Sequence of chain 1.A:
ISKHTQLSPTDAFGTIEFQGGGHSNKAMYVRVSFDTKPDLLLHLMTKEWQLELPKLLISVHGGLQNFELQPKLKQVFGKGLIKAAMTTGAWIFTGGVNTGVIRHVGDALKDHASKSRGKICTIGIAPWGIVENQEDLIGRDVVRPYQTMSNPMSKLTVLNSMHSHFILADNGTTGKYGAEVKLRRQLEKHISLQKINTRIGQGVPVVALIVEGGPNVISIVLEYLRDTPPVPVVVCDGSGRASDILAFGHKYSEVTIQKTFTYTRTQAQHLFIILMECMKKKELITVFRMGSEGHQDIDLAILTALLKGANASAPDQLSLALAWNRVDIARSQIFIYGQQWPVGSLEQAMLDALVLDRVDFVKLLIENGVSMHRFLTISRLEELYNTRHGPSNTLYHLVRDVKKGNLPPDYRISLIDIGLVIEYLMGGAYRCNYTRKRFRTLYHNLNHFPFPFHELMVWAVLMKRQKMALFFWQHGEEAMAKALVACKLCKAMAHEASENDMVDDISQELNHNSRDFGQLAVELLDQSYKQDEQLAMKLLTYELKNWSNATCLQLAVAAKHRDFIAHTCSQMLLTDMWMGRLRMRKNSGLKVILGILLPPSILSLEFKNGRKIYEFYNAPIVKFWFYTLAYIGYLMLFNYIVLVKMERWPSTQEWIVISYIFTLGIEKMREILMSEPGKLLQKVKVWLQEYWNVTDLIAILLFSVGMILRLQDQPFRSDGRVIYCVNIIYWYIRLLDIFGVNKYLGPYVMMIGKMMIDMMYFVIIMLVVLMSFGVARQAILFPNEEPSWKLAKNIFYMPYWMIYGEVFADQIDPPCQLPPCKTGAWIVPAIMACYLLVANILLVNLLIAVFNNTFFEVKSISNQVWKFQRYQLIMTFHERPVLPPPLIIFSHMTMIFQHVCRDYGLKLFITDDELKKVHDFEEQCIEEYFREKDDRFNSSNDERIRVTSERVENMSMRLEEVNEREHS

Binding-site contacts:
Ligand atom C3B contacts residue TRP875 of chain 1.A at 4.4 Å (hydrophobic).
Ligand atom C3B contacts residue ILE988 of chain 1.A at 4.2 Å (hydrophobic).
Ligand atom C2B contacts residue VAL991 of chain 1.A at 4.2 Å (hydrophobic).
Ligand atom C2B contacts residue ILE988 of chain 1.A at 3.9 Å (hydrophobic).
Ligand atom C8B contacts residue PHE989 of chain 1.A at 4.2 Å (hydrophobic).
Ligand atom O3C contacts residue VAL991 of chain 1.A at 3.8 Å.
Ligand atom C5A contacts residue TRP875 of chain 1.A at 4.4 Å (hydrophobic).
Ligand atom O1A contacts residue ASN992 of chain 1.A at 4.0 Å.
Ligand atom C5B contacts residue PHE989 of chain 1.A at 4.2 Å (hydrophobic).
Ligand atom O1B contacts residue ASN992 of chain 1.A at 4.1 Å.
Ligand atom C4A contacts residue TRP875 of chain 1.A at 4.0 Å (hydrophobic).
Ligand atom C6B contacts residue ILE882 of chain 1.A at 3.9 Å (hydrophobic).
Ligand atom C3B contacts residue PHE989 of chain 1.A at 4.4 Å (hydrophobic).
Ligand atom C2C contacts residue TRP875 of chain 1.A at 3.6 Å (hydrophobic).
Ligand atom C5A contacts residue LEU774 of chain 1.A at 4.0 Å (hydrophobic).
Ligand atom C7B contacts residue ILE882 of chain 1.A at 4.4 Å (hydrophobic).
Ligand atom C6B contacts residue PHE989 of chain 1.A at 3.7 Å (hydrophobic).
Ligand atom O43 contacts residue LYS993 of chain 1.A at 3.2 Å.
Ligand atom C3C contacts residue ASN992 of chain 1.A at 3.8 Å.
Ligand atom C7B contacts residue PHE989 of chain 1.A at 3.7 Å (hydrophobic).
Ligand atom O3C contacts residue TRP875 of chain 1.A at 4.1 Å.
Ligand atom C4B contacts residue PHE989 of chain 1.A at 3.6 Å (hydrophobic).
Ligand atom C1B contacts residue VAL991 of chain 1.A at 4.3 Å (hydrophobic).
Ligand atom O1 contacts residue SER772 of chain 1.A at 3.9 Å.
Ligand atom C3C contacts residue TRP875 of chain 1.A at 4.5 Å (hydrophobic).
Ligand atom C1C contacts residue VAL991 of chain 1.A at 4.5 Å (hydrophobic).
Ligand atom C5B contacts residue THR878 of chain 1.A at 3.9 Å.
Ligand atom C6A contacts residue TRP875 of chain 1.A at 3.8 Å (hydrophobic).
Ligand atom C2B contacts residue PHE989 of chain 1.A at 3.9 Å (hydrophobic).
Ligand atom O2C contacts residue TRP875 of chain 1.A at 3.9 Å.
Ligand atom C8B contacts residue ILE882 of chain 1.A at 4.5 Å (hydrophobic).
Ligand atom C5B contacts residue ILE882 of chain 1.A at 4.3 Å (hydrophobic).
Ligand atom C5B contacts residue ILE988 of chain 1.A at 4.3 Å (hydrophobic).

The protein below binds the small molecule below.
Small molecule (SMILES): CCCCCCCC(=O)OC[C@H](COP(=O)(O)O[C@@H]1[C@H](O)[C@H](O)[C@@H](OP(=O)(O)O)[C@H](OP(=O)(O)O)[C@H]1O)OC(=O)CCCCCCC